Sequence of chain 1.A:
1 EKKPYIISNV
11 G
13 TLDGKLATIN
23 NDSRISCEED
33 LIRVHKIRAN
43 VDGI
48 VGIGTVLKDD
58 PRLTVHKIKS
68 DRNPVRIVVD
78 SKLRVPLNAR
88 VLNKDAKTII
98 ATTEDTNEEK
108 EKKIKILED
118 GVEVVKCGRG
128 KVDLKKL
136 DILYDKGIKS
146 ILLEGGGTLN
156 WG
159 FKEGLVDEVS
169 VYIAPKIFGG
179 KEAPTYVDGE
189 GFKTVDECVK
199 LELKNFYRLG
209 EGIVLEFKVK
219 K

This protein binds this small molecule.
Small molecule (SMILES): OC[C@H]1O[C@H](O[C@H]2[C@H](O)[C@@H](O)[C@H](OCCC3CCCCC3)O[C@@H]2CO)[C@H](O)[C@@H](O)[C@@H]1O

Binding-site contacts:
Ligand atom C6 contacts residue LYS109 of chain 1.A at 3.1 Å.
Ligand atom O60 contacts residue GLU105 of chain 1.A at 2.7 Å (salt-bridge).
Ligand atom C4 contacts residue GLU106 of chain 1.A at 4.2 Å.
Ligand atom O6 contacts residue GLU105 of chain 1.A at 2.5 Å.
Ligand atom C50 contacts residue GLU105 of chain 1.A at 4.4 Å.
Ligand atom O6 contacts residue GLU106 of chain 1.A at 4.1 Å.
Ligand atom C6 contacts residue GLU105 of chain 1.A at 3.6 Å.
Ligand atom O6 contacts residue LYS109 of chain 1.A at 3.5 Å.
Ligand atom C6 contacts residue GLU106 of chain 1.A at 3.8 Å.
Ligand atom C5 contacts residue LYS109 of chain 1.A at 3.4 Å.
Ligand atom C4 contacts residue LYS109 of chain 1.A at 3.7 Å.
Ligand atom O5 contacts residue GLU105 of chain 1.A at 4.3 Å.
Ligand atom O4 contacts residue LYS109 of chain 1.A at 2.8 Å (salt-bridge).
Ligand atom C60 contacts residue GLU105 of chain 1.A at 3.0 Å.